A protein and the small-molecule ligand that binds it are described below.
Small molecule (SMILES): CC(=O)N[C@@H]1[C@@H](O)[C@H](O)[C@@H](CO)O[C@H]1O

Binding-site contacts:
Ligand atom C3 contacts residue ASN54 of chain 1.D at 3.9 Å.
Ligand atom N2 contacts residue PHE52 of chain 1.D at 3.8 Å.
Ligand atom C5 contacts residue ASN54 of chain 1.D at 3.6 Å.
Ligand atom O4 contacts residue PHE52 of chain 1.D at 4.4 Å.
Ligand atom C7 contacts residue ASN54 of chain 1.D at 3.4 Å.
Ligand atom N2 contacts residue ASN54 of chain 1.D at 3.0 Å (h-bond).
Ligand atom C1 contacts residue ASN54 of chain 1.D at 1.4 Å.
Ligand atom C8 contacts residue ASP91 of chain 1.D at 4.5 Å.
Ligand atom C5 contacts residue PHE52 of chain 1.D at 4.3 Å (hydrophobic).
Ligand atom C8 contacts residue PHE52 of chain 1.D at 4.5 Å (hydrophobic).
Ligand atom O3 contacts residue PHE52 of chain 1.D at 4.4 Å.
Ligand atom C1 contacts residue PHE52 of chain 1.D at 3.9 Å (hydrophobic).
Ligand atom C8 contacts residue HIS50 of chain 1.D at 3.5 Å.
Ligand atom C2 contacts residue ASN54 of chain 1.D at 2.5 Å.
Ligand atom C3 contacts residue PHE52 of chain 1.D at 3.9 Å (hydrophobic).
Ligand atom O7 contacts residue ASN54 of chain 1.D at 3.3 Å (h-bond).
Ligand atom C2 contacts residue PHE52 of chain 1.D at 4.3 Å (hydrophobic).
Ligand atom C4 contacts residue ASN54 of chain 1.D at 4.2 Å.
Ligand atom C4 contacts residue PHE52 of chain 1.D at 4.5 Å (hydrophobic).
Ligand atom O5 contacts residue ASN54 of chain 1.D at 2.3 Å (h-bond).

Sequence of chain 1.D:
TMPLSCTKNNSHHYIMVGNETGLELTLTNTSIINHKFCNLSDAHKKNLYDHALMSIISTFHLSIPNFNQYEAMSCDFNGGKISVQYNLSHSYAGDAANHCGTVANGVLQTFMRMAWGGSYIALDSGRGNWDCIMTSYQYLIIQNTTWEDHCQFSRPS